The small molecule below binds the protein below.
Small molecule (SMILES): N[C@@H](CCCC[NH3+])C(=O)O

Sequence of chain 1.A:
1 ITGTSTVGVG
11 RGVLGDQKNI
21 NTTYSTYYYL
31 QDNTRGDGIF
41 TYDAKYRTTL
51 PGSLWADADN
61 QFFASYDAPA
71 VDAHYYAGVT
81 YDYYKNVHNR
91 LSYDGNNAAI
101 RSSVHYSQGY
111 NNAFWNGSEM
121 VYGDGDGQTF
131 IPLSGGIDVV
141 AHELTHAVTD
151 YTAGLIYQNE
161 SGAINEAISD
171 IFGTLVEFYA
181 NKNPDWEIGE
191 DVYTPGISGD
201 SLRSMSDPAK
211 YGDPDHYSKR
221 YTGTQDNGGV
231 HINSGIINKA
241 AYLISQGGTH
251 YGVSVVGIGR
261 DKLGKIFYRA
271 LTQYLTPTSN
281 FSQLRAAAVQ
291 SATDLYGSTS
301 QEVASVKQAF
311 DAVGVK

Binding-site contacts:
Ligand atom CA contacts residue HIS231 of chain 1.A at 3.5 Å.
Ligand atom NZ contacts residue PHE130 of chain 1.A at 3.0 Å.
Ligand atom CB contacts residue ARG203 of chain 1.A at 4.1 Å.
Ligand atom CA contacts residue VAL1 of chain 1.H at 2.4 Å (hydrophobic).
Ligand atom C contacts residue HIS231 of chain 1.A at 3.7 Å.
Ligand atom O contacts residue ASN112 of chain 1.A at 2.7 Å (h-bond).
Ligand atom OXT contacts residue HIS231 of chain 1.A at 3.4 Å.
Ligand atom CA contacts residue ARG203 of chain 1.A at 4.3 Å.
Ligand atom CG contacts residue LEU202 of chain 1.A at 4.2 Å (hydrophobic).
Ligand atom CD contacts residue ASN112 of chain 1.A at 4.4 Å.
Ligand atom CB contacts residue VAL1 of chain 1.H at 3.1 Å (hydrophobic).
Ligand atom NZ contacts residue ASN112 of chain 1.A at 3.9 Å.
Ligand atom CG contacts residue ASN112 of chain 1.A at 3.9 Å.
Ligand atom CA contacts residue ASN112 of chain 1.A at 4.2 Å.
Ligand atom CE contacts residue PHE130 of chain 1.A at 4.1 Å (hydrophobic).
Ligand atom N contacts residue ASN112 of chain 1.A at 3.4 Å (h-bond).
Ligand atom O contacts residue VAL1 of chain 1.H at 4.0 Å.
Ligand atom CE contacts residue ASN111 of chain 1.A at 3.4 Å.
Ligand atom C contacts residue VAL1 of chain 1.H at 3.7 Å (hydrophobic).
Ligand atom N contacts residue VAL1 of chain 1.H at 1.3 Å.
Ligand atom C contacts residue ASN112 of chain 1.A at 3.5 Å.
Ligand atom CB contacts residue LEU202 of chain 1.A at 4.1 Å (hydrophobic).
Ligand atom OXT contacts residue ASN112 of chain 1.A at 4.4 Å.
Ligand atom O contacts residue HIS231 of chain 1.A at 4.0 Å.
Ligand atom NZ contacts residue ASN111 of chain 1.A at 2.3 Å (h-bond).
Ligand atom CE contacts residue ASN112 of chain 1.A at 4.0 Å.
Ligand atom CG contacts residue VAL1 of chain 1.H at 3.8 Å (hydrophobic).
Ligand atom N contacts residue HIS231 of chain 1.A at 3.8 Å.